Sequence of chain 1.C:
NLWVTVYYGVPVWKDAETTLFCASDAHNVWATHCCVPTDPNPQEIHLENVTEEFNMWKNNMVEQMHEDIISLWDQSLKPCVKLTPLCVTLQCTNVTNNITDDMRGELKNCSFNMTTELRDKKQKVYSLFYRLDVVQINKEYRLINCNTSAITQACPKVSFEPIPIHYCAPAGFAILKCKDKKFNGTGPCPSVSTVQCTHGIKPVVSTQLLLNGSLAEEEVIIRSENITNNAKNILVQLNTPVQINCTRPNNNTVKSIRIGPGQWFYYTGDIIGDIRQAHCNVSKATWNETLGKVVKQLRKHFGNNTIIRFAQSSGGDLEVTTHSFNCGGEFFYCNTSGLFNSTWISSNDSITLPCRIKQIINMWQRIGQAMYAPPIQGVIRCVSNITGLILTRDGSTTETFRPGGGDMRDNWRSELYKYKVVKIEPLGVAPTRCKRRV

A protein and the small-molecule ligand that binds it are described below.
Small molecule (SMILES): CC(=O)N[C@H]1[C@H](O[C@H]2[C@H](O)[C@@H](NC(C)=O)CO[C@@H]2CO)O[C@H](CO)[C@@H](O)[C@@H]1O

Binding-site contacts:
Ligand atom O6 contacts residue THR300 of chain 1.C at 4.2 Å.
Ligand atom C6 contacts residue ILE319 of chain 1.C at 3.9 Å (hydrophobic).
Ligand atom O5 contacts residue ASN298 of chain 1.C at 2.5 Å (h-bond).
Ligand atom C3 contacts residue ASN298 of chain 1.C at 3.9 Å.
Ligand atom C2 contacts residue ASN298 of chain 1.C at 2.5 Å.
Ligand atom C1 contacts residue ILE319 of chain 1.C at 4.0 Å (hydrophobic).
Ligand atom O7 contacts residue ASN298 of chain 1.C at 3.0 Å (h-bond).
Ligand atom C8 contacts residue ASN298 of chain 1.C at 4.3 Å.
Ligand atom O6 contacts residue GLN435 of chain 1.C at 4.4 Å.
Ligand atom C1 contacts residue ASN298 of chain 1.C at 1.5 Å.
Ligand atom C5 contacts residue ILE319 of chain 1.C at 4.1 Å (hydrophobic).
Ligand atom C7 contacts residue ASN298 of chain 1.C at 3.1 Å.
Ligand atom C8 contacts residue VAL437 of chain 1.C at 4.3 Å (hydrophobic).
Ligand atom C4 contacts residue ASN298 of chain 1.C at 4.3 Å.
Ligand atom C5 contacts residue ASN298 of chain 1.C at 3.8 Å.
Ligand atom O7 contacts residue ILE319 of chain 1.C at 4.1 Å.
Ligand atom N2 contacts residue ASN298 of chain 1.C at 2.9 Å (h-bond).
Ligand atom O6 contacts residue ILE319 of chain 1.C at 4.2 Å.
Ligand atom O5 contacts residue ILE319 of chain 1.C at 3.1 Å.